Sequence of chain 2.A:
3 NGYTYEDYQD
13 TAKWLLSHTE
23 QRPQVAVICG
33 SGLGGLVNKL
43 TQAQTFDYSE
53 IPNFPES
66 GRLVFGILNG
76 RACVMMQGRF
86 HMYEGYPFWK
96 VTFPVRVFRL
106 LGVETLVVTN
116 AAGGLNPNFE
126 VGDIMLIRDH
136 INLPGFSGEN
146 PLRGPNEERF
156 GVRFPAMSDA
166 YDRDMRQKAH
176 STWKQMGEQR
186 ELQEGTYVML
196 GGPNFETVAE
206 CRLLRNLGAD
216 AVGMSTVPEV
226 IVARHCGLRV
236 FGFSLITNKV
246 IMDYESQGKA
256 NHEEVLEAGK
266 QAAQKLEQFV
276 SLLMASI

Binding-site contacts:
Ligand atom N3 contacts residue MET219 of chain 2.A at 3.6 Å.
Ligand atom P contacts residue SER220 of chain 2.A at 3.8 Å.
Ligand atom C5 contacts residue PHE200 of chain 2.A at 3.6 Å (hydrophobic).
Ligand atom N7 contacts residue THR242 of chain 2.A at 3.7 Å.
Ligand atom N1 contacts residue GLU201 of chain 2.A at 3.0 Å (salt-bridge).
Ligand atom C5' contacts residue HIS257 of chain 2.A at 3.5 Å.
Ligand atom C2 contacts residue GLU201 of chain 2.A at 3.5 Å.
Ligand atom C1 contacts residue HIS86 of chain 2.A at 3.7 Å.
Ligand atom O5' contacts residue VAL260 of chain 2.A at 3.4 Å.
Ligand atom O4 contacts residue HIS86 of chain 2.A at 2.8 Å (h-bond).
Ligand atom O2' contacts residue MET219 of chain 2.A at 3.5 Å (h-bond).
Ligand atom N9 contacts residue ALA116 of chain 2.A at 3.6 Å (h-bond).
Ligand atom C2 contacts residue MET219 of chain 2.A at 3.7 Å (hydrophobic).
Ligand atom N7 contacts residue GLY118 of chain 2.A at 3.7 Å.
Ligand atom N2 contacts residue VAL217 of chain 2.A at 3.5 Å.
Ligand atom O6 contacts residue PHE200 of chain 2.A at 3.7 Å.
Ligand atom C6 contacts residue PHE200 of chain 2.A at 3.6 Å (hydrophobic).
Ligand atom N2 contacts residue MET219 of chain 2.A at 3.6 Å.
Ligand atom O3 contacts residue ASN115 of chain 2.A at 3.4 Å.
Ligand atom C1P contacts residue SER33 of chain 2.A at 3.4 Å.
Ligand atom O3 contacts residue ALA116 of chain 2.A at 3.0 Å (h-bond).
Ligand atom N7 contacts residue ASN243 of chain 2.A at 3.2 Å (h-bond).
Ligand atom C5 contacts residue GLY118 of chain 2.A at 3.7 Å.
Ligand atom N1 contacts residue VAL217 of chain 2.A at 3.8 Å.
Ligand atom O2 contacts residue SER220 of chain 2.A at 2.7 Å (h-bond).
Ligand atom O2 contacts residue ASN115 of chain 2.A at 3.5 Å.
Ligand atom O5' contacts residue HIS257 of chain 2.A at 2.7 Å (h-bond).
Ligand atom O3' contacts residue TYR88 of chain 2.A at 3.3 Å (h-bond).
Ligand atom O4 contacts residue SER220 of chain 2.A at 3.7 Å.
Ligand atom O4 contacts residue ARG84 of chain 2.A at 3.0 Å (salt-bridge).
Ligand atom C8 contacts residue THR242 of chain 2.A at 3.6 Å.
Ligand atom O3 contacts residue GLY32 of chain 2.A at 3.4 Å.
Ligand atom N2 contacts residue GLU201 of chain 2.A at 2.7 Å (salt-bridge).
Ligand atom C3' contacts residue MET219 of chain 2.A at 3.7 Å (hydrophobic).
Ligand atom C1' contacts residue ALA116 of chain 2.A at 3.2 Å (hydrophobic).
Ligand atom C2 contacts residue VAL217 of chain 2.A at 3.6 Å (hydrophobic).
Ligand atom O6 contacts residue GLY118 of chain 2.A at 3.6 Å.
Ligand atom O6 contacts residue ASN243 of chain 2.A at 3.6 Å.
Ligand atom N2 contacts residue LEU195 of chain 2.A at 3.4 Å.
Ligand atom O3 contacts residue SER33 of chain 2.A at 2.9 Å (h-bond).

This small molecule binds to this protein.
Small molecule (SMILES): Nc1nc2c(ncn2[C@@H]2O[C@H](CO)[C@H]3O[C@@H](CP(=O)(O)O)O[C@H]32)c(=O)[nH]1